The small molecule below binds the protein below.
Small molecule (SMILES): CCCCCCCCCCCCOS(=O)(=O)O

Sequence of chain 1.B:
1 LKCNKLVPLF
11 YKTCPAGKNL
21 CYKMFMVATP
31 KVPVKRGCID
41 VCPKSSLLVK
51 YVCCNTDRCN

Binding-site contacts:
Ligand atom O2S contacts residue VAL7 of chain 1.B at 4.0 Å.
Ligand atom O1S contacts residue LYS5 of chain 1.B at 2.8 Å (salt-bridge).
Ligand atom O4 contacts residue LYS5 of chain 1.B at 3.2 Å.
Ligand atom S contacts residue VAL7 of chain 1.B at 4.4 Å.
Ligand atom O3S contacts residue PHE10 of chain 1.B at 3.7 Å.
Ligand atom O4 contacts residue LEU6 of chain 1.B at 3.4 Å (h-bond).
Ligand atom O4 contacts residue VAL7 of chain 1.B at 3.0 Å (h-bond).
Ligand atom O2S contacts residue LEU6 of chain 1.B at 4.4 Å.
Ligand atom S contacts residue LYS5 of chain 1.B at 4.1 Å.
Ligand atom C11 contacts residue VAL7 of chain 1.B at 4.4 Å (hydrophobic).